A small-molecule ligand and the protein it binds are described below.
Small molecule (SMILES): CN1C=CC=C/C1=C/NO

Sequence of chain 1.B:
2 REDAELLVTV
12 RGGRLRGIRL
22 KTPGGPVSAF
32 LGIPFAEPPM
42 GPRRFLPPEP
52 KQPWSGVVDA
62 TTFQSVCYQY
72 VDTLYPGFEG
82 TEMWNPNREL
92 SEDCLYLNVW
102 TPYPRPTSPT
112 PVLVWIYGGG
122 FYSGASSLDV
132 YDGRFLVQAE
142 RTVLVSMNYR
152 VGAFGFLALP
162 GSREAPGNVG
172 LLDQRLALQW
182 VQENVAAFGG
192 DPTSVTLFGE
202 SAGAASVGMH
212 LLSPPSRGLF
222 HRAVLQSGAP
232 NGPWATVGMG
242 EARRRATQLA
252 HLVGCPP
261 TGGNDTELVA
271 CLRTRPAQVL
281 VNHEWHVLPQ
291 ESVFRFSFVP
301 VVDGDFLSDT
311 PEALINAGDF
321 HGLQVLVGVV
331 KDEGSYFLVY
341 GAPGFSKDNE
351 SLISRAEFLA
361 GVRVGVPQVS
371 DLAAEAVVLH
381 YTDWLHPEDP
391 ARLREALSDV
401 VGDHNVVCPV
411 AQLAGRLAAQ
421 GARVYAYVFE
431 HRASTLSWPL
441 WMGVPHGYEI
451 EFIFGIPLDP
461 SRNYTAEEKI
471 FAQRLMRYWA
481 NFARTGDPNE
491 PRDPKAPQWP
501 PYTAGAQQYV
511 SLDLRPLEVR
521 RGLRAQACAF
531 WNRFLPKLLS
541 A

Binding-site contacts:
Ligand atom C4 contacts residue GLU201 of chain 1.B at 3.9 Å.
Ligand atom C2 contacts residue GLY119 of chain 1.B at 3.7 Å.
Ligand atom C7 contacts residue TYR336 of chain 1.B at 3.2 Å (hydrophobic).
Ligand atom N2 contacts residue TYR448 of chain 1.B at 4.1 Å.
Ligand atom C6 contacts residue TYR336 of chain 1.B at 3.8 Å (hydrophobic).
Ligand atom C7 contacts residue DEP1 of chain 1.K at 4.4 Å.
Ligand atom C6 contacts residue TRP85 of chain 1.B at 3.4 Å (hydrophobic).
Ligand atom O1 contacts residue HIS446 of chain 1.B at 2.6 Å (h-bond).
Ligand atom C5 contacts residue TRP85 of chain 1.B at 3.5 Å (hydrophobic).
Ligand atom C6 contacts residue HIS446 of chain 1.B at 4.1 Å.
Ligand atom C3 contacts residue DEP1 of chain 1.K at 4.1 Å.
Ligand atom C1 contacts residue DEP1 of chain 1.K at 4.0 Å.
Ligand atom C1 contacts residue TRP85 of chain 1.B at 3.7 Å (hydrophobic).
Ligand atom N2 contacts residue TYR336 of chain 1.B at 4.3 Å.
Ligand atom C5 contacts residue DEP1 of chain 1.K at 3.9 Å.
Ligand atom C1 contacts residue GLY120 of chain 1.B at 3.9 Å.
Ligand atom C2 contacts residue TRP85 of chain 1.B at 3.7 Å (hydrophobic).
Ligand atom C4 contacts residue GLY447 of chain 1.B at 4.3 Å.
Ligand atom O1 contacts residue GLY447 of chain 1.B at 4.5 Å.
Ligand atom C3 contacts residue TRP85 of chain 1.B at 3.5 Å (hydrophobic).
Ligand atom C3 contacts residue TYR132 of chain 1.B at 4.2 Å (hydrophobic).
Ligand atom N2 contacts residue GLY447 of chain 1.B at 3.7 Å.
Ligand atom C2 contacts residue GLU201 of chain 1.B at 4.5 Å.
Ligand atom C4 contacts residue DEP1 of chain 1.K at 4.0 Å.
Ligand atom C2 contacts residue GLY120 of chain 1.B at 3.7 Å.
Ligand atom C4 contacts residue TRP85 of chain 1.B at 3.5 Å (hydrophobic).
Ligand atom N1 contacts residue DEP1 of chain 1.K at 3.9 Å.
Ligand atom C4 contacts residue HIS446 of chain 1.B at 4.2 Å.
Ligand atom N1 contacts residue TYR336 of chain 1.B at 4.3 Å.
Ligand atom O1 contacts residue TRP85 of chain 1.B at 3.9 Å.
Ligand atom N2 contacts residue TRP85 of chain 1.B at 3.5 Å.
Ligand atom C1 contacts residue GLY119 of chain 1.B at 4.5 Å.
Ligand atom C7 contacts residue TRP85 of chain 1.B at 3.5 Å (hydrophobic).
Ligand atom O1 contacts residue TYR448 of chain 1.B at 3.4 Å.
Ligand atom N2 contacts residue HIS446 of chain 1.B at 2.6 Å (h-bond).
Ligand atom C2 contacts residue TYR132 of chain 1.B at 4.1 Å (hydrophobic).
Ligand atom O1 contacts residue TYR336 of chain 1.B at 3.4 Å.
Ligand atom C3 contacts residue GLU201 of chain 1.B at 3.4 Å.
Ligand atom N1 contacts residue TRP85 of chain 1.B at 3.5 Å.
Ligand atom C2 contacts residue DEP1 of chain 1.K at 4.1 Å.